Sequence of chain 1.E:
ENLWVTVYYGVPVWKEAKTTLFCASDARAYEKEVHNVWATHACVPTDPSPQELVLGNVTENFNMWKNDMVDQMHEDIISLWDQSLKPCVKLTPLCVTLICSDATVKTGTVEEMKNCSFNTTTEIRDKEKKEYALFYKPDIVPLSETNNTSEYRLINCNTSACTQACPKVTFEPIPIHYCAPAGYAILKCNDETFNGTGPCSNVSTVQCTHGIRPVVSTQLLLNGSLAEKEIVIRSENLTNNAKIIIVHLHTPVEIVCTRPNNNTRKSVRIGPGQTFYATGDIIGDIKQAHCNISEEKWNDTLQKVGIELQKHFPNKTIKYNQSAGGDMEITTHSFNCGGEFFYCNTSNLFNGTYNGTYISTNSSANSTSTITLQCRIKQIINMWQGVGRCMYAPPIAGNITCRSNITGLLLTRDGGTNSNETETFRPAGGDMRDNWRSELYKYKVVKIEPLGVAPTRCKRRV

Binding-site contacts:
Ligand atom O7 contacts residue ASN263 of chain 1.E at 3.0 Å (h-bond).
Ligand atom C2 contacts residue ASN263 of chain 1.E at 2.5 Å.
Ligand atom C3 contacts residue ASN263 of chain 1.E at 3.8 Å.
Ligand atom C5 contacts residue ASN263 of chain 1.E at 3.7 Å.
Ligand atom C6 contacts residue ILE284 of chain 1.E at 4.0 Å (hydrophobic).
Ligand atom C1 contacts residue ILE284 of chain 1.E at 4.2 Å (hydrophobic).
Ligand atom C5 contacts residue ILE284 of chain 1.E at 4.4 Å (hydrophobic).
Ligand atom C1 contacts residue ASN263 of chain 1.E at 1.4 Å.
Ligand atom N2 contacts residue ASN263 of chain 1.E at 2.9 Å (h-bond).
Ligand atom C2 contacts residue ILE284 of chain 1.E at 4.4 Å (hydrophobic).
Ligand atom O5 contacts residue ILE284 of chain 1.E at 3.5 Å.
Ligand atom O5 contacts residue ASN263 of chain 1.E at 2.3 Å (h-bond).
Ligand atom C6 contacts residue THR265 of chain 1.E at 4.5 Å.
Ligand atom C7 contacts residue ASN263 of chain 1.E at 3.2 Å.
Ligand atom C8 contacts residue ASN263 of chain 1.E at 4.4 Å.
Ligand atom C4 contacts residue ASN263 of chain 1.E at 4.2 Å.
Ligand atom O7 contacts residue ILE284 of chain 1.E at 4.5 Å.
Ligand atom O6 contacts residue ILE284 of chain 1.E at 3.5 Å.

The protein below binds the small molecule below.
Small molecule (SMILES): CC(=O)N[C@H]1[C@H](O[C@H]2[C@H](O)[C@@H](NC(C)=O)CO[C@@H]2CO)O[C@H](CO)[C@@H](O)[C@@H]1O